Binding-site contacts:
Ligand atom C3 contacts residue ASN1418 of chain 1.B at 3.5 Å.
Ligand atom C8 contacts residue ASN1418 of chain 1.B at 4.4 Å.
Ligand atom N2 contacts residue ASN1418 of chain 1.B at 2.5 Å (h-bond).
Ligand atom O7 contacts residue ASN1418 of chain 1.B at 4.2 Å.
Ligand atom C1 contacts residue ASN1418 of chain 1.B at 1.5 Å.
Ligand atom C7 contacts residue ASN1418 of chain 1.B at 3.5 Å.
Ligand atom O5 contacts residue ASN1418 of chain 1.B at 2.0 Å (h-bond).
Ligand atom C2 contacts residue ASN1418 of chain 1.B at 2.2 Å.
Ligand atom C5 contacts residue ASN1418 of chain 1.B at 3.5 Å.
Ligand atom C6 contacts residue ASN1418 of chain 1.B at 4.0 Å.
Ligand atom C4 contacts residue ASN1418 of chain 1.B at 4.1 Å.

Sequence of chain 1.B:
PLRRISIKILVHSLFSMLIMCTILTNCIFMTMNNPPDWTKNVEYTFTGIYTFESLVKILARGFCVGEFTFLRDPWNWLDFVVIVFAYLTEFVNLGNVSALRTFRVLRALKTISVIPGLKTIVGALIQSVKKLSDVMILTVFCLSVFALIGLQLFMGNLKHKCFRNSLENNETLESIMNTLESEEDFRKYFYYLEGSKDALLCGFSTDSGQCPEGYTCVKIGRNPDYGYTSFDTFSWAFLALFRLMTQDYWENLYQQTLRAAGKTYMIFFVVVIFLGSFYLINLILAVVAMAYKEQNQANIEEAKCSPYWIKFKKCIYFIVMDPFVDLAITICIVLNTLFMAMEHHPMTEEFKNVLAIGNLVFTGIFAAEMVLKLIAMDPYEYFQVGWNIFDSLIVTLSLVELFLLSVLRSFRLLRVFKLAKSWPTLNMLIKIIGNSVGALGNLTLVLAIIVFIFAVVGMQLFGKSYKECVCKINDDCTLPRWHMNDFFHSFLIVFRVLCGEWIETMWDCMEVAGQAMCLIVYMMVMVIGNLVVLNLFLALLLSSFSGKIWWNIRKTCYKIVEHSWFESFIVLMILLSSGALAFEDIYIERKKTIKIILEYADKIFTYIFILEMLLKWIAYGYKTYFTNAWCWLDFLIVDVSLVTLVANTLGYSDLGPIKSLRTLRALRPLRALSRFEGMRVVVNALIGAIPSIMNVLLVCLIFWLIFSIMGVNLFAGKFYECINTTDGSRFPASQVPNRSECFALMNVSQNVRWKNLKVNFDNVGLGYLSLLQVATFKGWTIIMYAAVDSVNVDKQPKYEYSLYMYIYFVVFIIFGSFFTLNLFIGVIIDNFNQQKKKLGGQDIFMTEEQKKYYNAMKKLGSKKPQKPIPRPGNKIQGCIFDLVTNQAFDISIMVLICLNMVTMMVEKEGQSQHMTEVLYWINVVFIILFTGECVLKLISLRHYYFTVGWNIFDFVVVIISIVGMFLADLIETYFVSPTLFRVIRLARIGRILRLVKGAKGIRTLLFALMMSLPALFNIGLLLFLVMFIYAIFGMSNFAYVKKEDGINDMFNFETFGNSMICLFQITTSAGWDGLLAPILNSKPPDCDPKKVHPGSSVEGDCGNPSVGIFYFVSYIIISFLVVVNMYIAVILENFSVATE

This small molecule binds to this protein.
Small molecule (SMILES): CC(=O)N[C@@H]1[C@@H](O)[C@H](O)[C@@H](CO)O[C@H]1O